Sequence of chain 1.D:
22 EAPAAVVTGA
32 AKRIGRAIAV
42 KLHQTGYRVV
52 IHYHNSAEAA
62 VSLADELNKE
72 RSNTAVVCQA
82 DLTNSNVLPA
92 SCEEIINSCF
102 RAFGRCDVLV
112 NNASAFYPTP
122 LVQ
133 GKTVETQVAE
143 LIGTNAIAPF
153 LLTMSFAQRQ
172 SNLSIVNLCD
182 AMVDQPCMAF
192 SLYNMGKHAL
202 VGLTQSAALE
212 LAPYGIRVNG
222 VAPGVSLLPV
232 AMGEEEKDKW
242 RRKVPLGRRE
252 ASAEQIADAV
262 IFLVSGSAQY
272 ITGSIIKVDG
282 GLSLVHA

Sequence of chain 1.A:
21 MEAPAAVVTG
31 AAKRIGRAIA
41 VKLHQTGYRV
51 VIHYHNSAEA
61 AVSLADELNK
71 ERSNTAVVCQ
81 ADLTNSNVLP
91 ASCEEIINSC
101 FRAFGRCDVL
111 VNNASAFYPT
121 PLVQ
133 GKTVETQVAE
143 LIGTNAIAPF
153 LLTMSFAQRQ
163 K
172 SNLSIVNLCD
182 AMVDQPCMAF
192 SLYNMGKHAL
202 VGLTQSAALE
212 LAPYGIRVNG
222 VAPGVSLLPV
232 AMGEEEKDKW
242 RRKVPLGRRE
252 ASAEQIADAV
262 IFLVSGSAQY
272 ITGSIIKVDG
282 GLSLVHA

The small molecule below binds the protein below.
Small molecule (SMILES): Nc1nc2ccc(C(=O)NC(c3ccccc3)c3ccccc3)cc2s1

Binding-site contacts:
Ligand atom CAH contacts residue NAP1 of chain 1.E at 3.8 Å.
Ligand atom CAV contacts residue TRP241 of chain 1.A at 3.7 Å (hydrophobic).
Ligand atom CAW contacts residue CYS188 of chain 1.A at 3.6 Å (hydrophobic).
Ligand atom CAV contacts residue VAL226 of chain 1.A at 3.7 Å (hydrophobic).
Ligand atom CAJ contacts residue ASP181 of chain 1.A at 3.7 Å.
Ligand atom CAJ contacts residue PHE117 of chain 1.A at 3.6 Å (hydrophobic).
Ligand atom CAH contacts residue PHE117 of chain 1.A at 3.7 Å (hydrophobic).
Ligand atom SAC contacts residue PHE117 of chain 1.A at 3.7 Å.
Ligand atom CAZ contacts residue TRP241 of chain 1.A at 3.6 Å (hydrophobic).
Ligand atom CAE contacts residue NAP1 of chain 1.E at 3.8 Å.
Ligand atom CAO contacts residue CYS188 of chain 1.A at 3.8 Å (hydrophobic).
Ligand atom CAY contacts residue MET183 of chain 1.A at 3.6 Å (hydrophobic).
Ligand atom CAD contacts residue PHE117 of chain 1.A at 3.6 Å (hydrophobic).
Ligand atom CAI contacts residue NAP1 of chain 1.E at 3.5 Å.
Ligand atom CAQ contacts residue CYS188 of chain 1.A at 3.3 Å (hydrophobic).
Ligand atom CAR contacts residue PHE117 of chain 1.A at 3.5 Å (hydrophobic).
Ligand atom NAB contacts residue PHE117 of chain 1.A at 3.7 Å.
Ligand atom CAT contacts residue TRP241 of chain 1.A at 3.4 Å (hydrophobic).
Ligand atom CAN contacts residue VAL226 of chain 1.A at 3.8 Å (hydrophobic).
Ligand atom CAA contacts residue NAP1 of chain 1.E at 3.4 Å.
Ligand atom SAC contacts residue NAP1 of chain 1.E at 3.4 Å (h-bond).
Ligand atom CAE contacts residue TYR194 of chain 1.A at 3.6 Å (hydrophobic).
Ligand atom NAF contacts residue NAP1 of chain 1.E at 2.8 Å (h-bond).
Ligand atom CAA contacts residue PHE117 of chain 1.A at 3.5 Å (hydrophobic).
Ligand atom CAG contacts residue PHE117 of chain 1.A at 3.6 Å (hydrophobic).
Ligand atom CAJ contacts residue TYR194 of chain 1.A at 3.1 Å (hydrophobic).
Ligand atom CAU contacts residue TRP241 of chain 1.A at 3.4 Å (hydrophobic).
Ligand atom CAJ contacts residue NAP1 of chain 1.E at 3.6 Å.
Ligand atom NAF contacts residue TYR194 of chain 1.A at 3.5 Å (h-bond).
Ligand atom CAI contacts residue PHE117 of chain 1.A at 3.7 Å (hydrophobic).
Ligand atom CAM contacts residue VAL226 of chain 1.A at 3.9 Å (hydrophobic).
Ligand atom CAR contacts residue CYS188 of chain 1.A at 3.5 Å (hydrophobic).
Ligand atom CAX contacts residue CYS188 of chain 1.A at 3.8 Å (hydrophobic).
Ligand atom NAB contacts residue SER115 of chain 1.A at 3.1 Å (h-bond).
Ligand atom CAX contacts residue MET183 of chain 1.A at 3.5 Å (hydrophobic).
Ligand atom CAE contacts residue PHE117 of chain 1.A at 3.6 Å (hydrophobic).
Ligand atom NAF contacts residue PHE117 of chain 1.A at 3.7 Å.
Ligand atom CAG contacts residue NAP1 of chain 1.E at 3.9 Å.
Ligand atom CAQ contacts residue PHE117 of chain 1.A at 3.5 Å (hydrophobic).
Ligand atom NAB contacts residue NAP1 of chain 1.E at 3.0 Å (h-bond).